A protein and the small-molecule ligand that binds it are described below.
Small molecule (SMILES): CCC(=O)N[C@@H]1CCCc2c(-c3ccc(Cl)c(F)c3)cncc21

Sequence of chain 1.D:
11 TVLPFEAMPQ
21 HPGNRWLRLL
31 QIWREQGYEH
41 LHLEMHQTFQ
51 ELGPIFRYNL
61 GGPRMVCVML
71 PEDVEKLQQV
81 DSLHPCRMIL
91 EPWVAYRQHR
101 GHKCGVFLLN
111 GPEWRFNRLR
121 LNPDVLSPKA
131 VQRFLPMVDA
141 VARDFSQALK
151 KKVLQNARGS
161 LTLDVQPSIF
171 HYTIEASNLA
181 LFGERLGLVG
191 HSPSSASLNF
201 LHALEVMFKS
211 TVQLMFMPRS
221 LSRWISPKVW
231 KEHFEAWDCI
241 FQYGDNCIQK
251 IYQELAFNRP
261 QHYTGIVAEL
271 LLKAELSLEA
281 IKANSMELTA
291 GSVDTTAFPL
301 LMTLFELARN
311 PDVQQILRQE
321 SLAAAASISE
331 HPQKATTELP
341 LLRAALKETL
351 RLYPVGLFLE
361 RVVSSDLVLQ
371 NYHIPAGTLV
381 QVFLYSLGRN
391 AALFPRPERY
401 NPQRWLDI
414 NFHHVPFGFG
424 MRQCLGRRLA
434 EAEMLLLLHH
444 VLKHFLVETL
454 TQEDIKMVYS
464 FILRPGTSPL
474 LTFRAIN

Binding-site contacts:
Ligand atom F22 contacts residue GLU287 of chain 1.D at 3.4 Å.
Ligand atom C1 contacts residue TRP93 of chain 1.D at 3.9 Å (hydrophobic).
Ligand atom C6 contacts residue PHE107 of chain 1.D at 3.6 Å (hydrophobic).
Ligand atom C9 contacts residue HEM1 of chain 1.S at 2.9 Å.
Ligand atom C3 contacts residue TRP93 of chain 1.D at 3.5 Å (hydrophobic).
Ligand atom CL7 contacts residue ALA290 of chain 1.D at 4.0 Å.
Ligand atom N23 contacts residue GLY356 of chain 1.D at 3.4 Å.
Ligand atom C21 contacts residue PHE358 of chain 1.D at 3.0 Å (hydrophobic).
Ligand atom C8 contacts residue THR295 of chain 1.D at 3.7 Å.
Ligand atom C5 contacts residue PHE107 of chain 1.D at 4.1 Å (hydrophobic).
Ligand atom C19 contacts residue PHE358 of chain 1.D at 3.2 Å (hydrophobic).
Ligand atom N10 contacts residue HEM1 of chain 1.S at 2.2 Å.
Ligand atom F22 contacts residue PHE107 of chain 1.D at 3.6 Å.
Ligand atom C9 contacts residue THR295 of chain 1.D at 3.8 Å.
Ligand atom C14 contacts residue VAL355 of chain 1.D at 3.8 Å (hydrophobic).
Ligand atom C1 contacts residue PHE107 of chain 1.D at 4.1 Å (hydrophobic).
Ligand atom C4 contacts residue GLY291 of chain 1.D at 3.7 Å.
Ligand atom CL7 contacts residue TRP237 of chain 1.D at 4.1 Å.
Ligand atom C4 contacts residue PHE208 of chain 1.D at 4.0 Å (hydrophobic).
Ligand atom C14 contacts residue GLY356 of chain 1.D at 3.7 Å.
Ligand atom C15 contacts residue VAL355 of chain 1.D at 3.9 Å (hydrophobic).
Ligand atom O20 contacts residue PHE107 of chain 1.D at 3.7 Å.
Ligand atom C11 contacts residue HEM1 of chain 1.S at 3.2 Å.
Ligand atom C17 contacts residue PHE464 of chain 1.D at 4.1 Å (hydrophobic).
Ligand atom C16 contacts residue PHE464 of chain 1.D at 3.7 Å (hydrophobic).
Ligand atom C2 contacts residue GLY291 of chain 1.D at 3.7 Å.
Ligand atom C12 contacts residue THR295 of chain 1.D at 3.9 Å.
Ligand atom C1 contacts residue GLY291 of chain 1.D at 4.0 Å.
Ligand atom C2 contacts residue TRP93 of chain 1.D at 3.5 Å (hydrophobic).
Ligand atom C3 contacts residue GLY291 of chain 1.D at 3.6 Å.
Ligand atom C3 contacts residue PHE208 of chain 1.D at 4.0 Å (hydrophobic).
Ligand atom C8 contacts residue PHE107 of chain 1.D at 3.9 Å (hydrophobic).
Ligand atom C16 contacts residue ILE465 of chain 1.D at 3.9 Å (hydrophobic).
Ligand atom C4 contacts residue TRP93 of chain 1.D at 4.1 Å (hydrophobic).
Ligand atom C17 contacts residue PHE208 of chain 1.D at 4.1 Å (hydrophobic).
Ligand atom CL7 contacts residue TRP93 of chain 1.D at 3.5 Å.
Ligand atom C15 contacts residue GLY356 of chain 1.D at 3.6 Å.
Ligand atom N10 contacts residue THR295 of chain 1.D at 4.0 Å.
Ligand atom C1 contacts residue GLU287 of chain 1.D at 4.1 Å.
Ligand atom C15 contacts residue ILE465 of chain 1.D at 3.6 Å (hydrophobic).